Binding-site contacts:
Ligand atom C6C contacts residue PHE237 of chain 17.B at 3.9 Å (hydrophobic).
Ligand atom C5B contacts residue ILE193 of chain 17.B at 3.9 Å (hydrophobic).
Ligand atom C4A contacts residue SER181 of chain 17.B at 3.8 Å.
Ligand atom C5A contacts residue ILE156 of chain 17.B at 3.2 Å (hydrophobic).
Ligand atom N3A contacts residue TYR158 of chain 17.B at 3.7 Å.
Ligand atom O1B contacts residue PHE133 of chain 17.B at 3.9 Å.
Ligand atom C31 contacts residue PHE237 of chain 17.B at 3.8 Å (hydrophobic).
Ligand atom C4A contacts residue PRO180 of chain 17.B at 3.3 Å (hydrophobic).
Ligand atom C4A contacts residue ILE182 of chain 17.B at 3.9 Å (hydrophobic).
Ligand atom O1B contacts residue ILE109 of chain 17.B at 3.8 Å.
Ligand atom O1 contacts residue TYR204 of chain 17.B at 3.6 Å.
Ligand atom C5 contacts residue TYR111 of chain 17.B at 3.8 Å (hydrophobic).
Ligand atom C4B contacts residue TYR158 of chain 17.B at 3.8 Å (hydrophobic).
Ligand atom C4C contacts residue PHE237 of chain 17.B at 3.6 Å (hydrophobic).
Ligand atom C2B contacts residue VAL195 of chain 17.B at 3.9 Å (hydrophobic).
Ligand atom C6C contacts residue VAL198 of chain 17.B at 3.9 Å (hydrophobic).
Ligand atom C4C contacts residue VAL198 of chain 17.B at 3.8 Å (hydrophobic).
Ligand atom C2B contacts residue TYR158 of chain 17.B at 3.5 Å (hydrophobic).
Ligand atom C4 contacts residue PHE237 of chain 17.B at 3.1 Å (hydrophobic).
Ligand atom C4 contacts residue TYR111 of chain 17.B at 3.6 Å (hydrophobic).
Ligand atom C6B contacts residue PHE133 of chain 17.B at 3.5 Å (hydrophobic).
Ligand atom C2C contacts residue PHE237 of chain 17.B at 3.8 Å (hydrophobic).
Ligand atom C31 contacts residue TYR111 of chain 17.B at 3.7 Å (hydrophobic).
Ligand atom C3B contacts residue TYR158 of chain 17.B at 3.4 Å (hydrophobic).
Ligand atom C5B contacts residue LEU240 of chain 17.B at 3.5 Å (hydrophobic).
Ligand atom O1 contacts residue TYR111 of chain 17.B at 3.5 Å.
Ligand atom C2A contacts residue TYR158 of chain 17.B at 3.9 Å (hydrophobic).
Ligand atom N3A contacts residue ALA24 of chain 17.D at 3.9 Å.
Ligand atom N2 contacts residue TYR204 of chain 17.B at 3.8 Å.
Ligand atom C7C contacts residue TYR158 of chain 17.B at 3.8 Å (hydrophobic).
Ligand atom C3 contacts residue TYR111 of chain 17.B at 3.2 Å (hydrophobic).
Ligand atom O1 contacts residue PHE129 of chain 17.B at 3.8 Å.
Ligand atom C3 contacts residue PHE237 of chain 17.B at 3.7 Å (hydrophobic).
Ligand atom O1A contacts residue PHE135 of chain 17.B at 3.8 Å.
Ligand atom N2 contacts residue TYR111 of chain 17.B at 3.1 Å.
Ligand atom C4B contacts residue ILE193 of chain 17.B at 3.8 Å (hydrophobic).
Ligand atom C5C contacts residue VAL195 of chain 17.B at 3.8 Å (hydrophobic).
Ligand atom N3A contacts residue PRO180 of chain 17.B at 3.7 Å.
Ligand atom C2A contacts residue ILE193 of chain 17.B at 3.9 Å (hydrophobic).
Ligand atom C5A contacts residue ILE182 of chain 17.B at 3.5 Å (hydrophobic).

Sequence of chain 17.B:
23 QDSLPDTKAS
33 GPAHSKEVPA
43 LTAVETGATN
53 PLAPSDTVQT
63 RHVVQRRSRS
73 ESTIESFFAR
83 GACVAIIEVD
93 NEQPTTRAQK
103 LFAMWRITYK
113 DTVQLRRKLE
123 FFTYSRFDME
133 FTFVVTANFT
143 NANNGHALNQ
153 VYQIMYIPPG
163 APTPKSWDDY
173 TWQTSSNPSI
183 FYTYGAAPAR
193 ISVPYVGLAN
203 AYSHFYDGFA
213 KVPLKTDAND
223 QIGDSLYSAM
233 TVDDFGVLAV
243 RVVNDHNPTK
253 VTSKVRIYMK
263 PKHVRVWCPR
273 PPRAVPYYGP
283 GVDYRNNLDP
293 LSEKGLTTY

Sequence of chain 18.D:
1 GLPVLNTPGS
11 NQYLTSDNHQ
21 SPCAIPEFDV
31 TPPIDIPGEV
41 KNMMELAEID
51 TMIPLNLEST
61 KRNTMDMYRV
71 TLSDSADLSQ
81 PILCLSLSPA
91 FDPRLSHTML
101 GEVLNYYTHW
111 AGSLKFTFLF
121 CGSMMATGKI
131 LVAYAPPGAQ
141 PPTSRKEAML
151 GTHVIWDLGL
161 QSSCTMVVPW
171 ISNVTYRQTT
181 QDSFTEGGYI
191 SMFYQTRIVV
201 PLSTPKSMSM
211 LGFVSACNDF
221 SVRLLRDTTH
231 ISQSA

A protein and the small-molecule ligand that binds it are described below.
Small molecule (SMILES): Cc1cc(CCCCCCCOc2ccc(C3=NCCO3)cc2)on1

Sequence of chain 17.D:
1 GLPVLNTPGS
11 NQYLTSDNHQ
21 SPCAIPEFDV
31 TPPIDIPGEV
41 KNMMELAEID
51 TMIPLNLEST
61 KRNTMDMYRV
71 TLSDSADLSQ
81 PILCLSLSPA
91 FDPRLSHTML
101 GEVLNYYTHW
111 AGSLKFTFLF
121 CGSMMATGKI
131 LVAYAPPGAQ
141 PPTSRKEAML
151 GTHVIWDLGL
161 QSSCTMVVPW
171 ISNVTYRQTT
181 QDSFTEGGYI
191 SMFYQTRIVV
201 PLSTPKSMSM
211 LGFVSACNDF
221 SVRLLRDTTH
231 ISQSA